Binding-site contacts:
Ligand atom CAY contacts residue PHE155 of chain 59.A at 3.8 Å (hydrophobic).
Ligand atom CAK contacts residue VAL192 of chain 59.A at 3.1 Å (hydrophobic).
Ligand atom CAJ contacts residue ILE111 of chain 59.A at 3.3 Å (hydrophobic).
Ligand atom CBC contacts residue ASN228 of chain 59.A at 3.9 Å.
Ligand atom CAA contacts residue PRO177 of chain 59.A at 3.8 Å (hydrophobic).
Ligand atom CAT contacts residue TYR201 of chain 59.A at 3.5 Å (hydrophobic).
Ligand atom CAZ contacts residue MET195 of chain 59.A at 3.9 Å (hydrophobic).
Ligand atom CAU contacts residue TYR201 of chain 59.A at 3.8 Å (hydrophobic).
Ligand atom CAM contacts residue ILE24 of chain 59.C at 3.7 Å (hydrophobic).
Ligand atom CAA contacts residue ILE24 of chain 59.C at 3.8 Å (hydrophobic).
Ligand atom CAH contacts residue TRP203 of chain 59.A at 3.5 Å (hydrophobic).
Ligand atom CAD contacts residue ASN228 of chain 59.A at 3.5 Å.
Ligand atom CAP contacts residue ILE111 of chain 59.A at 3.8 Å (hydrophobic).
Ligand atom CAL contacts residue ILE111 of chain 59.A at 3.6 Å (hydrophobic).
Ligand atom CAU contacts residue TRP203 of chain 59.A at 3.7 Å (hydrophobic).
Ligand atom CAE contacts residue ASP112 of chain 59.A at 3.7 Å.
Ligand atom CBC contacts residue TRP203 of chain 59.A at 3.2 Å (hydrophobic).
Ligand atom CAK contacts residue MET195 of chain 59.A at 3.6 Å (hydrophobic).
Ligand atom CAI contacts residue THR114 of chain 59.A at 3.8 Å.
Ligand atom CAU contacts residue ASN228 of chain 59.A at 3.6 Å.
Ligand atom CAG contacts residue PHE233 of chain 59.A at 3.2 Å (hydrophobic).
Ligand atom OAW contacts residue MET195 of chain 59.A at 3.5 Å.
Ligand atom CAC contacts residue PHE233 of chain 59.A at 3.1 Å (hydrophobic).
Ligand atom CAH contacts residue GLN202 of chain 59.A at 3.7 Å.
Ligand atom CAX contacts residue TRP203 of chain 59.A at 3.6 Å (hydrophobic).
Ligand atom CAM contacts residue VAL192 of chain 59.A at 3.3 Å (hydrophobic).
Ligand atom CAC contacts residue PHE137 of chain 59.A at 3.8 Å (hydrophobic).
Ligand atom CAH contacts residue ASN228 of chain 59.A at 3.2 Å.
Ligand atom OAW contacts residue ILE111 of chain 59.A at 3.6 Å.
Ligand atom CAI contacts residue ASP112 of chain 59.A at 3.5 Å.
Ligand atom CAI contacts residue TRP203 of chain 59.A at 3.6 Å (hydrophobic).
Ligand atom CAE contacts residue THR114 of chain 59.A at 3.5 Å.
Ligand atom NBE contacts residue ASN228 of chain 59.A at 3.9 Å.
Ligand atom CAD contacts residue GLN202 of chain 59.A at 3.5 Å.
Ligand atom OAB contacts residue ASP112 of chain 59.A at 3.5 Å.
Ligand atom OAB contacts residue ILE113 of chain 59.A at 3.2 Å (h-bond).
Ligand atom CAN contacts residue PHE155 of chain 59.A at 3.6 Å (hydrophobic).
Ligand atom CAG contacts residue PHE137 of chain 59.A at 3.7 Å (hydrophobic).
Ligand atom NBE contacts residue TRP203 of chain 59.A at 3.2 Å.
Ligand atom CAR contacts residue PHE135 of chain 59.A at 3.4 Å (hydrophobic).

Sequence of chain 59.C:
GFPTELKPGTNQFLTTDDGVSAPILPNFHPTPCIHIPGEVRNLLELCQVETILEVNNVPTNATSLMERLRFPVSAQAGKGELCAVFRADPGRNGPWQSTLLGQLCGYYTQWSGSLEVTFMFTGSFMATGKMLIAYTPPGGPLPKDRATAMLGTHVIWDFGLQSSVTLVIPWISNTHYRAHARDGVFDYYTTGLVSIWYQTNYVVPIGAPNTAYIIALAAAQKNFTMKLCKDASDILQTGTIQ

This small molecule binds to this protein.
Small molecule (SMILES): Cc1cccc(-c2ccc(OCCCCCN3CCN(c4ccncc4)C3=O)cc2)c1

Sequence of chain 59.A:
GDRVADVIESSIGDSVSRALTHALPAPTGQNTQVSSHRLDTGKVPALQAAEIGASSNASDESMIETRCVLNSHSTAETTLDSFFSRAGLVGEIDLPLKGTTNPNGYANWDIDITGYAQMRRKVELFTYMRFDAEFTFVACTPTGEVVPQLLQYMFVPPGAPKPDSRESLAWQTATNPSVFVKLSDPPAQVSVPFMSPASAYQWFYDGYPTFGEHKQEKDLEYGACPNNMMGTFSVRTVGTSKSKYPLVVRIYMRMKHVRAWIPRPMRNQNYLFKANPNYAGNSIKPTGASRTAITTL

Sequence of chain 60.C:
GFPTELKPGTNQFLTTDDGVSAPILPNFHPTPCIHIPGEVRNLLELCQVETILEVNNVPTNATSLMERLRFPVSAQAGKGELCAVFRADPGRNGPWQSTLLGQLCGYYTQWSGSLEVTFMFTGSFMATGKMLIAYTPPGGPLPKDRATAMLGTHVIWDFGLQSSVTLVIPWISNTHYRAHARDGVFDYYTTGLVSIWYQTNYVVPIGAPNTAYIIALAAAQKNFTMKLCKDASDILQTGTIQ